This protein binds this small molecule.
Small molecule (SMILES): CCCn1c(=O)c2[nH]c(-c3ccc(OCC(=O)NCCN)cc3)nc2n(CCC)c1=O

Sequence of chain 1.A:
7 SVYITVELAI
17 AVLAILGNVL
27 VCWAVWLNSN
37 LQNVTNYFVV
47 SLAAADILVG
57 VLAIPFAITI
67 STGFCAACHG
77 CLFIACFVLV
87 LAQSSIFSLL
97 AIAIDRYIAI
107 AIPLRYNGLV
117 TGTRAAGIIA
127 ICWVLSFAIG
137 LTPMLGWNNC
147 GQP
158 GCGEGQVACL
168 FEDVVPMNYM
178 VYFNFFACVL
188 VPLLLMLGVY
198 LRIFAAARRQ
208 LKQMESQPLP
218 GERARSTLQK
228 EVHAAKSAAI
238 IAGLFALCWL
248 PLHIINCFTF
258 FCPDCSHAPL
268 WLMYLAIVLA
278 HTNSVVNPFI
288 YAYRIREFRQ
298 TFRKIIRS

Binding-site contacts:
Ligand atom O4 contacts residue LEU267 of chain 1.A at 4.0 Å.
Ligand atom C21 contacts residue TYR271 of chain 1.A at 3.5 Å (hydrophobic).
Ligand atom N6 contacts residue TYR271 of chain 1.A at 3.9 Å.
Ligand atom C14 contacts residue ILE274 of chain 1.A at 3.5 Å (hydrophobic).
Ligand atom C18 contacts residue SER67 of chain 1.A at 4.0 Å.
Ligand atom N3 contacts residue ILE274 of chain 1.A at 3.8 Å.
Ligand atom C11 contacts residue ASN253 of chain 1.A at 3.0 Å.
Ligand atom C10 contacts residue ALA81 of chain 1.A at 3.0 Å (hydrophobic).
Ligand atom C7 contacts residue MET177 of chain 1.A at 4.0 Å (hydrophobic).
Ligand atom C6 contacts residue MET177 of chain 1.A at 3.4 Å (hydrophobic).
Ligand atom C11 contacts residue HIS250 of chain 1.A at 3.2 Å.
Ligand atom O1 contacts residue PHE168 of chain 1.A at 3.9 Å.
Ligand atom C6 contacts residue PHE168 of chain 1.A at 3.7 Å (hydrophobic).
Ligand atom N3 contacts residue PHE168 of chain 1.A at 4.0 Å.
Ligand atom C10 contacts residue ILE66 of chain 1.A at 3.9 Å (hydrophobic).
Ligand atom C16 contacts residue ILE274 of chain 1.A at 3.9 Å (hydrophobic).
Ligand atom C4 contacts residue PHE168 of chain 1.A at 3.4 Å (hydrophobic).
Ligand atom C7 contacts residue ASN253 of chain 1.A at 2.9 Å.
Ligand atom C3 contacts residue ILE274 of chain 1.A at 3.5 Å (hydrophobic).
Ligand atom C1 contacts residue ASN253 of chain 1.A at 4.0 Å.
Ligand atom N1 contacts residue PHE168 of chain 1.A at 3.4 Å.
Ligand atom C17 contacts residue LEU267 of chain 1.A at 3.6 Å (hydrophobic).
Ligand atom C2 contacts residue PHE168 of chain 1.A at 3.0 Å (hydrophobic).
Ligand atom C7 contacts residue LEU249 of chain 1.A at 3.7 Å (hydrophobic).
Ligand atom O1 contacts residue ASN253 of chain 1.A at 2.9 Å (h-bond).
Ligand atom C5 contacts residue PHE168 of chain 1.A at 3.5 Å (hydrophobic).
Ligand atom O3 contacts residue LEU267 of chain 1.A at 3.9 Å.
Ligand atom O2 contacts residue MET177 of chain 1.A at 3.7 Å.
Ligand atom C6 contacts residue ASN253 of chain 1.A at 3.5 Å.
Ligand atom C11 contacts residue MET177 of chain 1.A at 3.7 Å (hydrophobic).
Ligand atom N2 contacts residue PHE168 of chain 1.A at 3.0 Å.
Ligand atom C16 contacts residue MET270 of chain 1.A at 3.3 Å (hydrophobic).
Ligand atom C9 contacts residue PHE168 of chain 1.A at 3.1 Å (hydrophobic).
Ligand atom C13 contacts residue SER67 of chain 1.A at 4.0 Å.
Ligand atom C15 contacts residue ILE274 of chain 1.A at 3.3 Å (hydrophobic).
Ligand atom C9 contacts residue ALA81 of chain 1.A at 3.4 Å (hydrophobic).
Ligand atom C17 contacts residue MET270 of chain 1.A at 3.6 Å (hydrophobic).
Ligand atom C1 contacts residue PHE168 of chain 1.A at 3.2 Å (hydrophobic).
Ligand atom O2 contacts residue PHE168 of chain 1.A at 3.2 Å.
Ligand atom C10 contacts residue PHE168 of chain 1.A at 4.0 Å (hydrophobic).